Sequence of chain 1.P:
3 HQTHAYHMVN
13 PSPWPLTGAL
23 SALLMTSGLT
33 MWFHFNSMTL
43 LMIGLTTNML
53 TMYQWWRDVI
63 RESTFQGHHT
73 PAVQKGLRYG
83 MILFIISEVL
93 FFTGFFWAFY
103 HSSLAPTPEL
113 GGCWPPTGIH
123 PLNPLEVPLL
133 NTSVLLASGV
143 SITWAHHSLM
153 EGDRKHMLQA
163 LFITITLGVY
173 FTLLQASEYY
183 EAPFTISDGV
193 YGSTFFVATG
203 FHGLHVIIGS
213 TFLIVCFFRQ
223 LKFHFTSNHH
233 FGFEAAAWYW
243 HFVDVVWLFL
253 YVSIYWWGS

Binding-site contacts:
Ligand atom C23 contacts residue ARG156 of chain 1.P at 4.4 Å.
Ligand atom C19 contacts residue PHE164 of chain 1.P at 3.5 Å (hydrophobic).
Ligand atom C6 contacts residue GLN161 of chain 1.P at 4.1 Å.
Ligand atom C18 contacts residue PHE219 of chain 1.P at 4.3 Å (hydrophobic).
Ligand atom C18 contacts residue LEU223 of chain 1.P at 4.4 Å (hydrophobic).
Ligand atom C23 contacts residue PHE1 of chain 1.W at 4.0 Å (hydrophobic).
Ligand atom O25 contacts residue PHE1 of chain 1.W at 3.5 Å (h-bond).
Ligand atom O7 contacts residue GLN161 of chain 1.P at 4.1 Å.
Ligand atom C10 contacts residue PHE164 of chain 1.P at 4.3 Å (hydrophobic).
Ligand atom C24 contacts residue PHE1 of chain 1.W at 4.2 Å (hydrophobic).
Ligand atom C6 contacts residue PHE164 of chain 1.P at 3.7 Å (hydrophobic).
Ligand atom C16 contacts residue LEU160 of chain 1.P at 4.3 Å (hydrophobic).
Ligand atom O25 contacts residue PHE225 of chain 1.P at 4.4 Å.
Ligand atom C7 contacts residue GLN161 of chain 1.P at 3.9 Å.
Ligand atom O25 contacts residue ARG156 of chain 1.P at 2.9 Å (salt-bridge).
Ligand atom C5 contacts residue PHE164 of chain 1.P at 3.7 Å (hydrophobic).
Ligand atom C15 contacts residue LEU160 of chain 1.P at 4.1 Å (hydrophobic).
Ligand atom C18 contacts residue LEU160 of chain 1.P at 4.4 Å (hydrophobic).
Ligand atom C15 contacts residue LYS157 of chain 1.P at 4.1 Å.
Ligand atom C24 contacts residue ARG156 of chain 1.P at 3.6 Å.
Ligand atom O26 contacts residue ARG156 of chain 1.P at 3.6 Å.

This small molecule binds to this protein.
Small molecule (SMILES): C[C@H](CCC(=O)O)[C@H]1CC[C@H]2[C@@H]3[C@H](O)C[C@@H]4C[C@H](O)CC[C@]4(C)[C@H]3C[C@H](O)[C@]12C

Sequence of chain 1.W:
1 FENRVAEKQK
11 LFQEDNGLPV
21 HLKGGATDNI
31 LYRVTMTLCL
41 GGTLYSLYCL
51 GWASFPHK